Sequence of chain 1.B:
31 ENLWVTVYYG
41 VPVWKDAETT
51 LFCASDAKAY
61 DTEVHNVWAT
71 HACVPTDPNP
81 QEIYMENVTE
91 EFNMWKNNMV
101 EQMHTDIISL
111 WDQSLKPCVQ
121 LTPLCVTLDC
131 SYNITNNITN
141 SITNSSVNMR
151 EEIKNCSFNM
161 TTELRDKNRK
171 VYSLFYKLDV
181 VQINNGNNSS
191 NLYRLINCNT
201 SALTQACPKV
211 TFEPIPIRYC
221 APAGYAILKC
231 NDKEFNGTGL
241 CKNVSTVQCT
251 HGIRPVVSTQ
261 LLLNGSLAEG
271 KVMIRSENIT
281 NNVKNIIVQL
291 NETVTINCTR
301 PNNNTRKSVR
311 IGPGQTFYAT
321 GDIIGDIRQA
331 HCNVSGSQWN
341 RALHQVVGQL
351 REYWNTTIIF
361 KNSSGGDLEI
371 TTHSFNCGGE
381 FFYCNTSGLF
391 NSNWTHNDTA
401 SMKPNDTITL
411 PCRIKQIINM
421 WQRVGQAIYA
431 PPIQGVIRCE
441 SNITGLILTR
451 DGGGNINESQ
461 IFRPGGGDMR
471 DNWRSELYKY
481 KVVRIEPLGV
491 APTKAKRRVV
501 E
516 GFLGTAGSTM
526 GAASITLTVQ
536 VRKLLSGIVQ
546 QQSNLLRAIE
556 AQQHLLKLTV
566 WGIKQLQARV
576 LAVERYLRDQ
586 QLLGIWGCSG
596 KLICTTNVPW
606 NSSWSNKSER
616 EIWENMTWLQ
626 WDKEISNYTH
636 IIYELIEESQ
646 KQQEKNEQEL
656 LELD

The small molecule below binds the protein below.
Small molecule (SMILES): CC(=O)N[C@H]1[C@H](O[C@H]2[C@H](O)[C@@H](NC(C)=O)CO[C@@H]2CO[C@@H]2O[C@@H](C)[C@@H](O)[C@@H](O)[C@@H]2O)O[C@H](CO)[C@@H](O)[C@@H]1O

Binding-site contacts:
Ligand atom C5 contacts residue ASN159 of chain 1.B at 3.3 Å.
Ligand atom O5 contacts residue ASN159 of chain 1.B at 2.4 Å (h-bond).
Ligand atom C8 contacts residue ASN168 of chain 1.B at 3.5 Å.
Ligand atom C6 contacts residue ASN159 of chain 1.B at 3.2 Å.
Ligand atom C8 contacts residue ARG169 of chain 1.B at 3.8 Å.
Ligand atom C4 contacts residue ASN159 of chain 1.B at 4.3 Å.
Ligand atom O3 contacts residue LYS170 of chain 1.B at 4.0 Å.
Ligand atom O3 contacts residue ASP129 of chain 1.B at 4.0 Å.
Ligand atom C6 contacts residue THR127 of chain 1.B at 4.1 Å.
Ligand atom C4 contacts residue ASN159 of chain 1.B at 4.1 Å.
Ligand atom O4 contacts residue LEU192 of chain 1.B at 4.1 Å.
Ligand atom C7 contacts residue ASN159 of chain 1.B at 4.1 Å.
Ligand atom C2 contacts residue ASN159 of chain 1.B at 2.5 Å.
Ligand atom C7 contacts residue LYS170 of chain 1.B at 3.6 Å.
Ligand atom C1 contacts residue ASN159 of chain 1.B at 1.4 Å.
Ligand atom C6 contacts residue VAL126 of chain 1.B at 4.5 Å (hydrophobic).
Ligand atom N2 contacts residue LYS170 of chain 1.B at 4.4 Å.
Ligand atom O5 contacts residue ASN159 of chain 1.B at 4.4 Å.
Ligand atom O4 contacts residue THR127 of chain 1.B at 3.3 Å (h-bond).
Ligand atom C5 contacts residue ASN159 of chain 1.B at 3.7 Å.
Ligand atom O7 contacts residue LYS170 of chain 1.B at 3.3 Å.
Ligand atom C3 contacts residue ASN159 of chain 1.B at 3.8 Å.
Ligand atom C4 contacts residue THR127 of chain 1.B at 4.4 Å.
Ligand atom N2 contacts residue ASN159 of chain 1.B at 2.9 Å (h-bond).
Ligand atom C8 contacts residue LYS170 of chain 1.B at 3.4 Å.